Sequence of chain 1.K:
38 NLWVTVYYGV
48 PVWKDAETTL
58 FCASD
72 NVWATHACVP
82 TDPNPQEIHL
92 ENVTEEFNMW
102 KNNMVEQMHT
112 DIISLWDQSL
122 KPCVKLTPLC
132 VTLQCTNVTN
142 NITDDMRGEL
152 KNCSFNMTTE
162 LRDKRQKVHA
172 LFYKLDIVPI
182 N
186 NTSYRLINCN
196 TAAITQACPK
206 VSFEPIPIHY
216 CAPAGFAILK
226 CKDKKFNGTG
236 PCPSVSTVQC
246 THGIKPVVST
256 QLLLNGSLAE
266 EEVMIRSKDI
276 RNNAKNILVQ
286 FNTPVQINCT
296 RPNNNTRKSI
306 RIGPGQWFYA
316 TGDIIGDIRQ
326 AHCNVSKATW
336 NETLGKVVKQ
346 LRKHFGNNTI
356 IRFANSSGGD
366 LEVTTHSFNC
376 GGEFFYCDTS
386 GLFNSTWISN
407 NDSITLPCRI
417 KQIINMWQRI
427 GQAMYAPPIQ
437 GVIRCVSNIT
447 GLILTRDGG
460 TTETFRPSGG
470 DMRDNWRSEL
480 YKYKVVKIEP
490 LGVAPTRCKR

The protein below binds the small molecule below.
Small molecule (SMILES): CC(=O)N[C@@H]1[C@@H](O)[C@H](O)[C@@H](CO)O[C@H]1O

Sequence of chain 1.L:
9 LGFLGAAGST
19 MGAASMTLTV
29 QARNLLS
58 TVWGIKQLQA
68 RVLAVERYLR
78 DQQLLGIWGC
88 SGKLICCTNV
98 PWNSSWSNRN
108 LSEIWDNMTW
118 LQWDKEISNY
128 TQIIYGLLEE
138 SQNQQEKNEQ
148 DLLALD

Binding-site contacts:
Ligand atom C3 contacts residue ASN93 of chain 1.K at 3.7 Å.
Ligand atom O7 contacts residue SER17 of chain 1.L at 2.5 Å (h-bond).
Ligand atom C8 contacts residue LEU9 of chain 1.L at 4.3 Å (hydrophobic).
Ligand atom C5 contacts residue ASN93 of chain 1.K at 3.7 Å.
Ligand atom C8 contacts residue GLU92 of chain 1.K at 3.8 Å.
Ligand atom O5 contacts residue ASN93 of chain 1.K at 2.4 Å (h-bond).
Ligand atom C2 contacts residue GLU92 of chain 1.K at 4.1 Å.
Ligand atom C7 contacts residue GLY16 of chain 1.L at 4.3 Å.
Ligand atom C4 contacts residue ASN93 of chain 1.K at 4.2 Å.
Ligand atom C1 contacts residue GLU92 of chain 1.K at 4.4 Å.
Ligand atom O7 contacts residue ASN93 of chain 1.K at 4.2 Å.
Ligand atom C8 contacts residue GLY13 of chain 1.L at 3.6 Å.
Ligand atom C7 contacts residue GLU92 of chain 1.K at 4.1 Å.
Ligand atom C1 contacts residue ASN93 of chain 1.K at 1.4 Å.
Ligand atom C8 contacts residue SER17 of chain 1.L at 3.4 Å.
Ligand atom N2 contacts residue GLU92 of chain 1.K at 3.3 Å (salt-bridge).
Ligand atom C3 contacts residue GLU92 of chain 1.K at 4.1 Å.
Ligand atom C7 contacts residue SER17 of chain 1.L at 3.3 Å.
Ligand atom O7 contacts residue GLY16 of chain 1.L at 4.1 Å.
Ligand atom C2 contacts residue ASN93 of chain 1.K at 2.4 Å.
Ligand atom C7 contacts residue ASN93 of chain 1.K at 3.7 Å.
Ligand atom N2 contacts residue ASN93 of chain 1.K at 2.8 Å (h-bond).